Binding-site contacts:
Ligand atom C6 contacts residue THR318 of chain 1.E at 4.1 Å.
Ligand atom C1 contacts residue THR318 of chain 1.E at 4.2 Å.
Ligand atom O6 contacts residue ASN38 of chain 1.E at 2.9 Å (h-bond).
Ligand atom C2 contacts residue ASN38 of chain 1.E at 2.5 Å.
Ligand atom C1 contacts residue ALA39 of chain 1.E at 4.5 Å (hydrophobic).
Ligand atom O6 contacts residue TRP21 of chain 1.F at 4.3 Å.
Ligand atom O3 contacts residue ASN38 of chain 1.E at 3.7 Å.
Ligand atom C1 contacts residue ASN38 of chain 1.E at 1.4 Å.
Ligand atom C4 contacts residue ASN38 of chain 1.E at 2.9 Å.
Ligand atom C3 contacts residue ASN38 of chain 1.E at 3.1 Å.
Ligand atom C6 contacts residue ASN38 of chain 1.E at 3.3 Å.
Ligand atom O5 contacts residue THR318 of chain 1.E at 4.2 Å.
Ligand atom N2 contacts residue ASN38 of chain 1.E at 3.8 Å.
Ligand atom O4 contacts residue ASN38 of chain 1.E at 4.3 Å.
Ligand atom O5 contacts residue ASN38 of chain 1.E at 2.3 Å (h-bond).
Ligand atom O6 contacts residue THR318 of chain 1.E at 3.2 Å (h-bond).
Ligand atom C5 contacts residue ASN38 of chain 1.E at 2.9 Å.

This protein binds this small molecule.
Small molecule (SMILES): CC(=O)N[C@@H]1[C@@H](O)[C@H](O)[C@@H](CO)O[C@H]1O

Sequence of chain 1.F:
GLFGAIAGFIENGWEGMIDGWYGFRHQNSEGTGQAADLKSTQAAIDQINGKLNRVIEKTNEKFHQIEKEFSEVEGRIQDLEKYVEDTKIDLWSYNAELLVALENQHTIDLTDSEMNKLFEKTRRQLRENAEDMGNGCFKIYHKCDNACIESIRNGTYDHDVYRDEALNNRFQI

Sequence of chain 1.E:
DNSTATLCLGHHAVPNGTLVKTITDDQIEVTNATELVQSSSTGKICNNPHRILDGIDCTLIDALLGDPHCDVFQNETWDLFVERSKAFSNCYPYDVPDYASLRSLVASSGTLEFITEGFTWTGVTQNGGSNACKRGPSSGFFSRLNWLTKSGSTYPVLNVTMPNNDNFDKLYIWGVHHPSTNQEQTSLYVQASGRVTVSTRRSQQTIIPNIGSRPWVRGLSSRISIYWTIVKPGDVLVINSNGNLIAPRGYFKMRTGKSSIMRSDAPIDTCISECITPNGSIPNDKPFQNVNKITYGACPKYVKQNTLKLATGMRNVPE